This small molecule binds to this protein.
Small molecule (SMILES): NCCc1ccc(S(=O)(=O)F)cc1

Sequence of chain 1.B:
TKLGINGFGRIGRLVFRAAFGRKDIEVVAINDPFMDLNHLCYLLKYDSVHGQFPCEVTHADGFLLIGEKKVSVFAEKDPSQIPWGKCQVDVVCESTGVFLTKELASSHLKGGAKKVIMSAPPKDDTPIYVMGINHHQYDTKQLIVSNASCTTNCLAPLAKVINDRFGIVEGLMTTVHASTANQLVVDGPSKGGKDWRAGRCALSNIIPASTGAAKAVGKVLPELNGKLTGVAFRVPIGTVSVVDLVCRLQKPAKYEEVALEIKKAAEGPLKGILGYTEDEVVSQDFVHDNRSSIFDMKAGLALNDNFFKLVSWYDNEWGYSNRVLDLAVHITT

Binding-site contacts:
Ligand atom C7 contacts residue THR107 of chain 1.B at 4.0 Å.
Ligand atom S contacts residue THR191 of chain 1.B at 4.4 Å.
Ligand atom C2 contacts residue ASN193 of chain 1.B at 3.8 Å.
Ligand atom C3 contacts residue ASN193 of chain 1.B at 4.0 Å.
Ligand atom F contacts residue NAD1 of chain 1.G at 3.0 Å.
Ligand atom C6 contacts residue NAD1 of chain 1.G at 3.8 Å.
Ligand atom C2 contacts residue NAD1 of chain 1.G at 3.6 Å.
Ligand atom C5 contacts residue ASN193 of chain 1.B at 3.9 Å.
Ligand atom N8 contacts residue ALA192 of chain 1.B at 4.0 Å.
Ligand atom C1 contacts residue ASN193 of chain 1.B at 3.7 Å.
Ligand atom C7 contacts residue NAD1 of chain 1.G at 3.6 Å.
Ligand atom O1S contacts residue ASN193 of chain 1.B at 3.0 Å (h-bond).
Ligand atom C1 contacts residue NAD1 of chain 1.G at 3.4 Å.
Ligand atom N8 contacts residue NAD1 of chain 1.G at 2.8 Å (h-bond).
Ligand atom O2S contacts residue THR191 of chain 1.B at 4.0 Å.
Ligand atom C4 contacts residue ASN193 of chain 1.B at 4.2 Å.
Ligand atom O2S contacts residue NAD1 of chain 1.G at 3.0 Å (h-bond).
Ligand atom C2 contacts residue ALA192 of chain 1.B at 4.4 Å (hydrophobic).
Ligand atom C8 contacts residue NAD1 of chain 1.G at 3.6 Å.
Ligand atom C2 contacts residue THR191 of chain 1.B at 4.2 Å.
Ligand atom C5 contacts residue NAD1 of chain 1.G at 4.2 Å.
Ligand atom O1S contacts residue THR191 of chain 1.B at 3.5 Å (h-bond).
Ligand atom S contacts residue NAD1 of chain 1.G at 3.4 Å (h-bond).
Ligand atom C8 contacts residue ALA192 of chain 1.B at 4.1 Å (hydrophobic).
Ligand atom C8 contacts residue ASN193 of chain 1.B at 4.0 Å.
Ligand atom O1S contacts residue ARG245 of chain 1.B at 3.8 Å.
Ligand atom C4 contacts residue NAD1 of chain 1.G at 3.8 Å.
Ligand atom C3 contacts residue ALA192 of chain 1.B at 4.1 Å (hydrophobic).
Ligand atom S contacts residue ASN193 of chain 1.B at 4.0 Å.
Ligand atom C6 contacts residue ASN193 of chain 1.B at 3.8 Å.
Ligand atom C3 contacts residue NAD1 of chain 1.G at 3.2 Å.